A small-molecule ligand and the protein it binds are described below.
Small molecule (SMILES): N#Cc1ccc2[nH]cc(CCCCN3CCC(NC(=O)c4cccc5c(C#N)c[nH]c45)CC3)c2c1

Binding-site contacts:
Ligand atom N12 contacts residue PRO125 of chain 1.C at 3.9 Å.
Ligand atom C14 contacts residue GLU289 of chain 1.C at 3.6 Å.
Ligand atom C11 contacts residue TYR108 of chain 1.C at 3.6 Å (hydrophobic).
Ligand atom C7 contacts residue LYS129 of chain 1.C at 3.8 Å.
Ligand atom C10 contacts residue GLN132 of chain 1.C at 3.8 Å.
Ligand atom C14 contacts residue GLN132 of chain 1.C at 3.7 Å.
Ligand atom N12 contacts residue LEU112 of chain 1.C at 3.9 Å.
Ligand atom C1 contacts residue PHE165 of chain 1.C at 3.9 Å (hydrophobic).
Ligand atom C7 contacts residue PHE165 of chain 1.C at 3.9 Å (hydrophobic).
Ligand atom N9 contacts residue PHE165 of chain 1.C at 3.7 Å.
Ligand atom C4 contacts residue PHE165 of chain 1.C at 3.6 Å (hydrophobic).
Ligand atom C21 contacts residue GLU289 of chain 1.C at 3.2 Å.
Ligand atom C15 contacts residue PHE165 of chain 1.C at 3.8 Å (hydrophobic).
Ligand atom C3 contacts residue MET133 of chain 1.C at 3.9 Å (hydrophobic).
Ligand atom C2 contacts residue LYS129 of chain 1.C at 3.8 Å.
Ligand atom N12 contacts residue TYR108 of chain 1.C at 3.5 Å.
Ligand atom C1 contacts residue LYS129 of chain 1.C at 3.8 Å.
Ligand atom N12 contacts residue MET133 of chain 1.C at 3.5 Å.
Ligand atom N20 contacts residue GLU289 of chain 1.C at 3.0 Å (salt-bridge).
Ligand atom C29 contacts residue PRO290 of chain 1.C at 3.5 Å (hydrophobic).
Ligand atom C8 contacts residue PHE165 of chain 1.C at 3.8 Å (hydrophobic).
Ligand atom C11 contacts residue MET133 of chain 1.C at 3.7 Å (hydrophobic).
Ligand atom C15 contacts residue ASP164 of chain 1.C at 3.7 Å.
Ligand atom N12 contacts residue LEU109 of chain 1.C at 3.8 Å.
Ligand atom C21 contacts residue THR166 of chain 1.C at 3.4 Å.
Ligand atom C15 contacts residue THR166 of chain 1.C at 3.9 Å.
Ligand atom C10 contacts residue LYS129 of chain 1.C at 3.8 Å.
Ligand atom C16 contacts residue GLU289 of chain 1.C at 3.8 Å.
Ligand atom C21 contacts residue GLU136 of chain 1.C at 3.5 Å.
Ligand atom C15 contacts residue GLU289 of chain 1.C at 3.9 Å.
Ligand atom C18 contacts residue ASP164 of chain 1.C at 3.5 Å.
Ligand atom C13 contacts residue PHE165 of chain 1.C at 3.5 Å (hydrophobic).
Ligand atom C27 contacts residue GLY291 of chain 1.C at 3.6 Å.
Ligand atom C27 contacts residue PRO290 of chain 1.C at 3.6 Å (hydrophobic).
Ligand atom C19 contacts residue GLU289 of chain 1.C at 3.3 Å.
Ligand atom C6 contacts residue TYR108 of chain 1.C at 3.4 Å (hydrophobic).
Ligand atom C2 contacts residue PHE165 of chain 1.C at 3.7 Å (hydrophobic).
Ligand atom C14 contacts residue GLU136 of chain 1.C at 3.6 Å.
Ligand atom C4 contacts residue LYS129 of chain 1.C at 4.0 Å.
Ligand atom C13 contacts residue GLN132 of chain 1.C at 3.9 Å.

Sequence of chain 1.C:
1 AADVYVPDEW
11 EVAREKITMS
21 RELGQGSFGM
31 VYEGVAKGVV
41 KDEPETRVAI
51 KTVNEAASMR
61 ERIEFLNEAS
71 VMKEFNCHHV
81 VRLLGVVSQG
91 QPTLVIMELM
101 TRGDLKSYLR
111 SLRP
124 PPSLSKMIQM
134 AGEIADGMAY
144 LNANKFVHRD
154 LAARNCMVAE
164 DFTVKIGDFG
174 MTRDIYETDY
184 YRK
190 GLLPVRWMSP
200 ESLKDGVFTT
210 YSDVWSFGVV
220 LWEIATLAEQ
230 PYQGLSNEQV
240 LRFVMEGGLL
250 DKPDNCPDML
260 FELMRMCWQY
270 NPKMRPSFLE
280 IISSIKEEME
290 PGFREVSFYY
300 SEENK